Binding-site contacts:
Ligand atom C6 contacts residue PHE1103 of chain 1.C at 3.9 Å (hydrophobic).
Ligand atom C5 contacts residue ASN1098 of chain 1.C at 3.6 Å.
Ligand atom C1 contacts residue ASN1098 of chain 1.C at 1.4 Å.
Ligand atom C1 contacts residue THR1100 of chain 1.C at 3.8 Å.
Ligand atom O6 contacts residue PHE1103 of chain 1.C at 4.2 Å.
Ligand atom N2 contacts residue ASN1098 of chain 1.C at 3.0 Å (h-bond).
Ligand atom C3 contacts residue ASN1098 of chain 1.C at 3.9 Å.
Ligand atom C7 contacts residue ASN1098 of chain 1.C at 3.5 Å.
Ligand atom C1 contacts residue HIS1101 of chain 1.C at 4.4 Å.
Ligand atom O7 contacts residue ASN1098 of chain 1.C at 3.5 Å (h-bond).
Ligand atom C3 contacts residue THR1100 of chain 1.C at 4.1 Å.
Ligand atom O5 contacts residue PHE1103 of chain 1.C at 4.0 Å.
Ligand atom C8 contacts residue HIS1101 of chain 1.C at 3.7 Å.
Ligand atom C7 contacts residue HIS1101 of chain 1.C at 4.2 Å.
Ligand atom C8 contacts residue THR1100 of chain 1.C at 4.4 Å.
Ligand atom C4 contacts residue ASN1098 of chain 1.C at 4.2 Å.
Ligand atom O5 contacts residue HIS1101 of chain 1.C at 4.3 Å.
Ligand atom N2 contacts residue THR1100 of chain 1.C at 3.4 Å (h-bond).
Ligand atom C2 contacts residue THR1100 of chain 1.C at 3.9 Å.
Ligand atom C5 contacts residue HIS1101 of chain 1.C at 3.8 Å.
Ligand atom C7 contacts residue THR1100 of chain 1.C at 4.5 Å.
Ligand atom C2 contacts residue ASN1098 of chain 1.C at 2.5 Å.
Ligand atom C8 contacts residue ASN1098 of chain 1.C at 3.9 Å.
Ligand atom C6 contacts residue HIS1101 of chain 1.C at 4.2 Å.
Ligand atom O7 contacts residue HIS1101 of chain 1.C at 4.1 Å.
Ligand atom O5 contacts residue ASN1098 of chain 1.C at 2.3 Å (h-bond).

The protein below binds the small molecule below.
Small molecule (SMILES): CC(=O)N[C@H]1[C@H](O[C@H]2[C@H](O)[C@@H](NC(C)=O)CO[C@@H]2CO)O[C@H](CO)[C@@H](O)[C@@H]1O

Sequence of chain 1.C:
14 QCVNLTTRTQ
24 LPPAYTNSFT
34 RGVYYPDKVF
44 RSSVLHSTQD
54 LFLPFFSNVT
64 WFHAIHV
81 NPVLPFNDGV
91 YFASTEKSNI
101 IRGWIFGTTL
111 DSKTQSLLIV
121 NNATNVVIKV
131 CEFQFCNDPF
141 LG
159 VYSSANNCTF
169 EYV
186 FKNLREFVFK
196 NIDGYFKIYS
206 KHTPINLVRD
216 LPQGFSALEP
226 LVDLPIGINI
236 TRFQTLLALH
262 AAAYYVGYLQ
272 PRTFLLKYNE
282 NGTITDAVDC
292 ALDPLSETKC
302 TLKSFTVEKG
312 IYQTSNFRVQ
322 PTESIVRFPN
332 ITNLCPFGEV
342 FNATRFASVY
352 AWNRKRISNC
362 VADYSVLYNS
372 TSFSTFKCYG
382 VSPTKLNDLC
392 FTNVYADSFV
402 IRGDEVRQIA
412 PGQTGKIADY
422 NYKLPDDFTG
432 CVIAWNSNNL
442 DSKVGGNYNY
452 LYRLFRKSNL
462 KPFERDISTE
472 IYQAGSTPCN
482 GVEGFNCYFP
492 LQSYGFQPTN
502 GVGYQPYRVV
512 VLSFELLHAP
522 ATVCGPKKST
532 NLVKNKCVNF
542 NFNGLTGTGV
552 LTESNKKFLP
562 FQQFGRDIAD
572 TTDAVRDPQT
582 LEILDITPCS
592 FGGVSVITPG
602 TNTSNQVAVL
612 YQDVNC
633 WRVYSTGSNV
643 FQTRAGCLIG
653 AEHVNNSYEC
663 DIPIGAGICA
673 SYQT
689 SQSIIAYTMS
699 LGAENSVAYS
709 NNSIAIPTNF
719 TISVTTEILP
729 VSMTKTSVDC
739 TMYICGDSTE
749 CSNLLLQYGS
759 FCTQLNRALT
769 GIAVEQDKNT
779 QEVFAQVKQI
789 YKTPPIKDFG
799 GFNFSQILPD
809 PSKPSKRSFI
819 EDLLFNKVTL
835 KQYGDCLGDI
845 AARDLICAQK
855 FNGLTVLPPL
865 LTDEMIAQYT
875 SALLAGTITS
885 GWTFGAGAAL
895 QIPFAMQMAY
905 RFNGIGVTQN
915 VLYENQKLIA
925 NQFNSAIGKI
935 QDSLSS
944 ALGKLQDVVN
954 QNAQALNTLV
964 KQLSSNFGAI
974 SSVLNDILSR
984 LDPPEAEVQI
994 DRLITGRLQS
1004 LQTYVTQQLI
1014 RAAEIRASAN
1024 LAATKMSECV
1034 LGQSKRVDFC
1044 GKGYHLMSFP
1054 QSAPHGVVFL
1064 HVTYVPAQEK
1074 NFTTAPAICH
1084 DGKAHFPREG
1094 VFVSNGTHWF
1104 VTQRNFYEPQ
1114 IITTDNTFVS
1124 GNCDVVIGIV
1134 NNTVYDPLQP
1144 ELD